Binding-site contacts:
Ligand atom N7 contacts residue HIS627 of chain 28.A at 4.1 Å.
Ligand atom N6 contacts residue GLY634 of chain 28.A at 3.8 Å.
Ligand atom N9 contacts residue PRO412 of chain 28.A at 4.2 Å.
Ligand atom N1 contacts residue PRO628 of chain 28.A at 3.2 Å (h-bond).
Ligand atom N7 contacts residue SER629 of chain 28.A at 3.1 Å (h-bond).
Ligand atom C8 contacts residue SER629 of chain 28.A at 4.2 Å.
Ligand atom C6 contacts residue PRO412 of chain 28.A at 4.3 Å (hydrophobic).
Ligand atom C2 contacts residue GLY636 of chain 28.A at 3.2 Å.
Ligand atom N7 contacts residue ASN606 of chain 28.A at 4.2 Å.
Ligand atom C8 contacts residue HIS627 of chain 28.A at 3.5 Å.
Ligand atom C8 contacts residue PRO412 of chain 28.A at 4.3 Å (hydrophobic).
Ligand atom C1' contacts residue PRO628 of chain 28.A at 3.9 Å (hydrophobic).
Ligand atom C4 contacts residue PRO412 of chain 28.A at 4.1 Å (hydrophobic).
Ligand atom N6 contacts residue PHE635 of chain 28.A at 3.7 Å.
Ligand atom P contacts residue HIS625 of chain 16.A at 3.9 Å.
Ligand atom N9 contacts residue PRO628 of chain 28.A at 3.7 Å.
Ligand atom C4 contacts residue PRO628 of chain 28.A at 3.0 Å (hydrophobic).
Ligand atom O2P contacts residue ASP623 of chain 16.A at 3.2 Å (salt-bridge).
Ligand atom C3' contacts residue HIS627 of chain 28.A at 4.3 Å.
Ligand atom N6 contacts residue GLY636 of chain 28.A at 3.2 Å (h-bond).
Ligand atom C2 contacts residue PRO628 of chain 28.A at 3.5 Å (hydrophobic).
Ligand atom C6 contacts residue SER629 of chain 28.A at 3.5 Å.
Ligand atom C5 contacts residue SER629 of chain 28.A at 3.5 Å.
Ligand atom N7 contacts residue PRO628 of chain 28.A at 3.3 Å (h-bond).
Ligand atom C2' contacts residue PRO628 of chain 28.A at 3.6 Å (hydrophobic).
Ligand atom C2' contacts residue HIS627 of chain 28.A at 3.2 Å.
Ligand atom N1 contacts residue VAL411 of chain 28.A at 4.3 Å.
Ligand atom N7 contacts residue PRO412 of chain 28.A at 4.3 Å.
Ligand atom C8 contacts residue PRO628 of chain 28.A at 3.8 Å (hydrophobic).
Ligand atom O3' contacts residue PRO628 of chain 28.A at 4.1 Å.
Ligand atom C6 contacts residue PRO628 of chain 28.A at 2.8 Å (hydrophobic).
Ligand atom O1P contacts residue HIS625 of chain 16.A at 2.8 Å (h-bond).
Ligand atom C1' contacts residue HIS627 of chain 28.A at 4.3 Å.
Ligand atom N6 contacts residue PRO628 of chain 28.A at 3.4 Å (h-bond).
Ligand atom C5 contacts residue PRO628 of chain 28.A at 2.7 Å (hydrophobic).
Ligand atom N3 contacts residue PRO628 of chain 28.A at 3.5 Å (h-bond).
Ligand atom N1 contacts residue GLY636 of chain 28.A at 2.9 Å (h-bond).
Ligand atom C6 contacts residue GLY636 of chain 28.A at 3.6 Å.
Ligand atom C5 contacts residue PRO412 of chain 28.A at 4.2 Å (hydrophobic).
Ligand atom N6 contacts residue SER629 of chain 28.A at 3.0 Å (h-bond).

The protein below binds the small molecule below.
Small molecule (SMILES): Nc1ncnc2c1ncn2[C@H]1C[C@H](O)[C@@H](COP(=O)(O)O)O1

Sequence of chain 16.A:
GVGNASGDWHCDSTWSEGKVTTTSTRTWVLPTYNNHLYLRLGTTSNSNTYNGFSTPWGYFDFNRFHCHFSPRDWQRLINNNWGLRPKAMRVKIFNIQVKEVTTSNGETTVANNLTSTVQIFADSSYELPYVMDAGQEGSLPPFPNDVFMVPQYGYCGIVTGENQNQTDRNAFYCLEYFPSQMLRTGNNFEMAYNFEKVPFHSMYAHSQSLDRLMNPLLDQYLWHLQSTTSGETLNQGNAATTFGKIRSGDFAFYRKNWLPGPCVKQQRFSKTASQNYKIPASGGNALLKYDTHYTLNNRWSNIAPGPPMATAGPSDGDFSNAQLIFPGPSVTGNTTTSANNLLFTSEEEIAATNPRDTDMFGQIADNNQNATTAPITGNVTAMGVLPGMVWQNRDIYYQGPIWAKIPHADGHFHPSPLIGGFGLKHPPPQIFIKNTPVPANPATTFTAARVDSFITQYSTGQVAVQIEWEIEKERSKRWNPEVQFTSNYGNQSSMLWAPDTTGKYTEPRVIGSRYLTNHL

Sequence of chain 28.A:
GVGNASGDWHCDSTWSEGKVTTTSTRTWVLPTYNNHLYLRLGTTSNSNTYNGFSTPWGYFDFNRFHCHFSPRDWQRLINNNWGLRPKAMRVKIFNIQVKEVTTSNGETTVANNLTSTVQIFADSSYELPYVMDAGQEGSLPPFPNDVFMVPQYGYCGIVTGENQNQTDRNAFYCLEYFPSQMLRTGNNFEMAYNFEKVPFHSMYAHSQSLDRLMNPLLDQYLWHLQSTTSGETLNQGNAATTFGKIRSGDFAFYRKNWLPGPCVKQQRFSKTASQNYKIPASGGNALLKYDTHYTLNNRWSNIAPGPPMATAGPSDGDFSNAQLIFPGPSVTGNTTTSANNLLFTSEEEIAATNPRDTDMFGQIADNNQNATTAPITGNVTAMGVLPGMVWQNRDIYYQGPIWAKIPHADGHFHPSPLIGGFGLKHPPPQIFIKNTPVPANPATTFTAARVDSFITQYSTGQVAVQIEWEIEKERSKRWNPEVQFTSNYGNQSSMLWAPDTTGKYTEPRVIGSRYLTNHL